The protein below binds the small molecule below.
Small molecule (SMILES): CCCCCCCC(=O)OC[C@H](COP(=O)(O)O[C@@H]1[C@H](O)[C@H](O)[C@@H](OP(=O)(O)O)[C@H](OP(=O)(O)O)[C@H]1O)OC(=O)CCCCCCC

Sequence of chain 1.E:
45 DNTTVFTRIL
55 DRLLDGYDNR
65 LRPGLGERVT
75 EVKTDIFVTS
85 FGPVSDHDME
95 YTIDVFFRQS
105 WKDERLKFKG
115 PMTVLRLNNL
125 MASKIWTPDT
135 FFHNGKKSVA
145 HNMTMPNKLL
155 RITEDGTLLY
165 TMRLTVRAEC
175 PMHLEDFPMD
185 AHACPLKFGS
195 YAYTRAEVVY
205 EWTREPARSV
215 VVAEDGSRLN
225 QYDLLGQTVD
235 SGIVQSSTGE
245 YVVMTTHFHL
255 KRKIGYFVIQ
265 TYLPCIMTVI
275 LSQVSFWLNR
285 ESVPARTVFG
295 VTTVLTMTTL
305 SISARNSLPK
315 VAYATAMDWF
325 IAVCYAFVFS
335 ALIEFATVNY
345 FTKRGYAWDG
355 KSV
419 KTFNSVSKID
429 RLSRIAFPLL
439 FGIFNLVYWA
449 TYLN

Binding-site contacts:
Ligand atom C4A contacts residue ILE427 of chain 1.E at 3.9 Å (hydrophobic).
Ligand atom O5 contacts residue LYS347 of chain 1.E at 3.7 Å.
Ligand atom O3C contacts residue PHE345 of chain 1.E at 3.7 Å.
Ligand atom O12 contacts residue SER425 of chain 1.E at 3.4 Å.
Ligand atom P5 contacts residue ARG348 of chain 1.E at 3.6 Å.
Ligand atom C3B contacts residue ILE427 of chain 1.E at 3.9 Å (hydrophobic).
Ligand atom O11 contacts residue ARG284 of chain 1.E at 3.8 Å.
Ligand atom O3C contacts residue ILE427 of chain 1.E at 3.8 Å.
Ligand atom C5 contacts residue SER423 of chain 1.E at 3.9 Å.
Ligand atom O12 contacts residue LYS426 of chain 1.E at 2.6 Å (salt-bridge).
Ligand atom O1A contacts residue LYS426 of chain 1.E at 3.7 Å.
Ligand atom O51 contacts residue ASN422 of chain 1.E at 3.5 Å.
Ligand atom O53 contacts residue ARG348 of chain 1.E at 2.8 Å (salt-bridge).
Ligand atom P1 contacts residue LYS426 of chain 1.E at 3.7 Å.
Ligand atom O41 contacts residue LYS347 of chain 1.E at 3.6 Å (salt-bridge).
Ligand atom C3A contacts residue ILE427 of chain 1.E at 3.7 Å (hydrophobic).
Ligand atom O11 contacts residue SER425 of chain 1.E at 3.5 Å (h-bond).
Ligand atom C4B contacts residue THR341 of chain 1.E at 3.7 Å.
Ligand atom C6 contacts residue SER423 of chain 1.E at 3.7 Å.
Ligand atom C6A contacts residue LEU430 of chain 1.E at 3.7 Å (hydrophobic).
Ligand atom O53 contacts residue LYS347 of chain 1.E at 3.4 Å.
Ligand atom O2 contacts residue PHE345 of chain 1.E at 3.9 Å.
Ligand atom O2C contacts residue ILE427 of chain 1.E at 3.3 Å.
Ligand atom C2B contacts residue PHE345 of chain 1.E at 3.9 Å (hydrophobic).
Ligand atom O11 contacts residue LYS426 of chain 1.E at 3.9 Å.
Ligand atom P5 contacts residue SER423 of chain 1.E at 3.9 Å.
Ligand atom O51 contacts residue ARG348 of chain 1.E at 3.4 Å (salt-bridge).
Ligand atom C6 contacts residue ARG284 of chain 1.E at 3.7 Å.
Ligand atom O51 contacts residue SER423 of chain 1.E at 2.7 Å (h-bond).
Ligand atom C1 contacts residue LYS426 of chain 1.E at 3.5 Å.
Ligand atom O52 contacts residue SER423 of chain 1.E at 3.7 Å.
Ligand atom C2 contacts residue LYS426 of chain 1.E at 3.6 Å.
Ligand atom O6 contacts residue SER423 of chain 1.E at 2.6 Å (h-bond).
Ligand atom O6 contacts residue ARG284 of chain 1.E at 2.5 Å (salt-bridge).
Ligand atom O13 contacts residue ILE427 of chain 1.E at 3.7 Å.
Ligand atom C1C contacts residue ILE427 of chain 1.E at 3.7 Å (hydrophobic).
Ligand atom P4 contacts residue LYS347 of chain 1.E at 3.7 Å.
Ligand atom C1B contacts residue PHE345 of chain 1.E at 3.8 Å (hydrophobic).
Ligand atom O43 contacts residue LYS347 of chain 1.E at 2.8 Å (salt-bridge).
Ligand atom C3 contacts residue LYS426 of chain 1.E at 3.8 Å.